Binding-site contacts:
Ligand atom C03 contacts residue GLY286 of chain 1.A at 3.4 Å.
Ligand atom O65 contacts residue HIS162 of chain 1.A at 3.1 Å (h-bond).
Ligand atom C43 contacts residue VAL348 of chain 1.A at 3.6 Å (hydrophobic).
Ligand atom O64 contacts residue HIS81 of chain 1.A at 3.0 Å.
Ligand atom C53 contacts residue SER344 of chain 1.A at 3.7 Å.
Ligand atom P62 contacts residue HIS162 of chain 1.A at 3.8 Å.
Ligand atom C55 contacts residue ARG347 of chain 1.A at 3.7 Å.
Ligand atom C54 contacts residue ALA217 of chain 1.A at 3.6 Å (hydrophobic).
Ligand atom C55 contacts residue TRP215 of chain 1.A at 3.7 Å (hydrophobic).
Ligand atom C54 contacts residue ARG347 of chain 1.A at 3.2 Å.
Ligand atom C49 contacts residue TRP215 of chain 1.A at 3.6 Å (hydrophobic).
Ligand atom C13 contacts residue PRO223 of chain 1.A at 3.5 Å (hydrophobic).
Ligand atom C16 contacts residue PHE230 of chain 1.A at 3.6 Å (hydrophobic).
Ligand atom O64 contacts residue HIS162 of chain 1.A at 3.2 Å.
Ligand atom C50 contacts residue ARG347 of chain 1.A at 3.8 Å.
Ligand atom C01 contacts residue PHE331 of chain 1.A at 3.8 Å (hydrophobic).
Ligand atom C33 contacts residue PHE231 of chain 1.A at 3.6 Å (hydrophobic).
Ligand atom C59 contacts residue ARG426 of chain 1.A at 3.7 Å.
Ligand atom O65 contacts residue HIS163 of chain 1.A at 3.4 Å.
Ligand atom O63 contacts residue ARG426 of chain 1.A at 3.1 Å (salt-bridge).
Ligand atom C58 contacts residue PHE427 of chain 1.A at 3.6 Å (hydrophobic).
Ligand atom C44 contacts residue SER344 of chain 1.A at 3.8 Å.
Ligand atom C51 contacts residue ALA217 of chain 1.A at 3.6 Å (hydrophobic).
Ligand atom C03 contacts residue SER287 of chain 1.A at 3.7 Å.
Ligand atom C05 contacts residue LEU226 of chain 1.A at 3.7 Å (hydrophobic).
Ligand atom C52 contacts residue ARG347 of chain 1.A at 3.6 Å.
Ligand atom C59 contacts residue TRP215 of chain 1.A at 3.7 Å (hydrophobic).
Ligand atom C58 contacts residue TRP215 of chain 1.A at 3.7 Å (hydrophobic).
Ligand atom C52 contacts residue ALA217 of chain 1.A at 3.6 Å (hydrophobic).
Ligand atom O64 contacts residue PHE82 of chain 1.A at 3.8 Å.
Ligand atom C58 contacts residue ARG426 of chain 1.A at 3.5 Å.
Ligand atom P62 contacts residue ARG426 of chain 1.A at 3.7 Å.
Ligand atom C56 contacts residue ARG347 of chain 1.A at 3.6 Å.
Ligand atom C44 contacts residue VAL348 of chain 1.A at 3.8 Å (hydrophobic).
Ligand atom C42 contacts residue VAL348 of chain 1.A at 3.7 Å (hydrophobic).
Ligand atom O61 contacts residue HIS81 of chain 1.A at 3.4 Å.
Ligand atom C55 contacts residue ALA217 of chain 1.A at 3.8 Å (hydrophobic).
Ligand atom O65 contacts residue TRP215 of chain 1.A at 3.5 Å (h-bond).
Ligand atom O65 contacts residue ARG426 of chain 1.A at 2.8 Å (salt-bridge).
Ligand atom C14 contacts residue PHE230 of chain 1.A at 3.7 Å (hydrophobic).

A protein and the small-molecule ligand that binds it are described below.
Small molecule (SMILES): C/C(=C/CC/C(C)=C\CC/C(C)=C\CC/C(C)=C\CC[C@H](C)CCOP(=O)(O)O)CC/C=C(/C)CC/C=C(/C)CC/C=C(/C)CC/C=C(/C)CCC[C@@H](C)CCC[C@@H](C)CCCC(C)C

Sequence of chain 1.A:
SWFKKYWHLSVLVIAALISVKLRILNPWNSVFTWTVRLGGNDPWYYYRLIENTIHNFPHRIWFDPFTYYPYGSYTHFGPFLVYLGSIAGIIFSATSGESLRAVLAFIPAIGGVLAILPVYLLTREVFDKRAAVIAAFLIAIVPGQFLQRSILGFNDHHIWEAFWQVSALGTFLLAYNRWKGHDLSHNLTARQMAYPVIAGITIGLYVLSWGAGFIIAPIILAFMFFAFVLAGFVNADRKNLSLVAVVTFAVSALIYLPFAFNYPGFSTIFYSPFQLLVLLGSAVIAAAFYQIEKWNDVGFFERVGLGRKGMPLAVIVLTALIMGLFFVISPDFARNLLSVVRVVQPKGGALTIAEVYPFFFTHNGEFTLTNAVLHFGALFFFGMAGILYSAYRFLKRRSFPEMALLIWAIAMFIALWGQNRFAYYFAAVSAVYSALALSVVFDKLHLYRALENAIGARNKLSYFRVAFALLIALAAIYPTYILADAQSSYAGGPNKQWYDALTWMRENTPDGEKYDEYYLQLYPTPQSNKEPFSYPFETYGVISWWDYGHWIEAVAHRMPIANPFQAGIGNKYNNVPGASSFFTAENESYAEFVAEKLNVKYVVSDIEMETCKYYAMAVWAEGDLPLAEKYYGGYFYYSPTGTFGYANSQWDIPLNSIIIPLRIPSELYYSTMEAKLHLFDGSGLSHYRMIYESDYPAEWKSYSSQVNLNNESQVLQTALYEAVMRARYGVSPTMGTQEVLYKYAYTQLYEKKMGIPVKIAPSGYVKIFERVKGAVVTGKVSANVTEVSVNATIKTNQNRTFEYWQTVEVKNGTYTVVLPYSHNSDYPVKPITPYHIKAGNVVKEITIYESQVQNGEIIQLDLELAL

Sequence of chain 1.B:
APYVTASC